Sequence of chain 1.A:
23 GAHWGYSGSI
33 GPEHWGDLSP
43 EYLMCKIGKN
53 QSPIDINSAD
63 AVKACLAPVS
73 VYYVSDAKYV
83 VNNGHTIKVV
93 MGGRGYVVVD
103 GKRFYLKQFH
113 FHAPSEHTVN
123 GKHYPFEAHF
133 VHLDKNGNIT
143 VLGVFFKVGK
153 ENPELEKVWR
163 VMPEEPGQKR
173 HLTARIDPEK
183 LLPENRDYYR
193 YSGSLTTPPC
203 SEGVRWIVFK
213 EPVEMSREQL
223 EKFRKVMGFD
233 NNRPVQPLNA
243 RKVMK

Binding-site contacts:
Ligand atom C1 contacts residue THR198 of chain 1.A at 4.3 Å.
Ligand atom O2 contacts residue VAL143 of chain 1.A at 3.9 Å.
Ligand atom O1 contacts residue LEU197 of chain 1.A at 3.4 Å.
Ligand atom C2 contacts residue THR199 of chain 1.A at 3.8 Å.
Ligand atom O2 contacts residue ZN1 of chain 1.G at 3.0 Å.
Ligand atom N1 contacts residue GLU118 of chain 1.A at 3.8 Å.
Ligand atom O3 contacts residue GLN110 of chain 1.A at 3.0 Å (h-bond).
Ligand atom C1 contacts residue ZN1 of chain 1.G at 4.2 Å.
Ligand atom N2 contacts residue THR199 of chain 1.A at 2.7 Å (h-bond).
Ligand atom N1 contacts residue HIS112 of chain 1.A at 3.4 Å (h-bond).
Ligand atom C1 contacts residue THR199 of chain 1.A at 4.3 Å.
Ligand atom S2 contacts residue LEU197 of chain 1.A at 4.1 Å.
Ligand atom N2 contacts residue LEU197 of chain 1.A at 4.0 Å.
Ligand atom O1 contacts residue ZN1 of chain 1.G at 4.2 Å.
Ligand atom C2 contacts residue LEU197 of chain 1.A at 4.2 Å (hydrophobic).
Ligand atom N3 contacts residue THR198 of chain 1.A at 3.7 Å.
Ligand atom S2 contacts residue VAL133 of chain 1.A at 3.9 Å.
Ligand atom C1 contacts residue HIS112 of chain 1.A at 4.2 Å.
Ligand atom O2 contacts residue HIS131 of chain 1.A at 3.5 Å (h-bond).
Ligand atom C3 contacts residue GLN110 of chain 1.A at 3.9 Å.
Ligand atom S1 contacts residue HIS131 of chain 1.A at 4.0 Å.
Ligand atom N1 contacts residue HIS114 of chain 1.A at 3.5 Å (h-bond).
Ligand atom O1 contacts residue THR198 of chain 1.A at 2.9 Å (h-bond).
Ligand atom N4 contacts residue THR199 of chain 1.A at 4.3 Å.
Ligand atom S1 contacts residue ZN1 of chain 1.G at 3.1 Å.
Ligand atom O3 contacts residue VAL133 of chain 1.A at 4.2 Å.
Ligand atom S2 contacts residue HIS112 of chain 1.A at 3.9 Å.
Ligand atom N1 contacts residue THR198 of chain 1.A at 2.7 Å (h-bond).
Ligand atom S1 contacts residue THR198 of chain 1.A at 3.7 Å.
Ligand atom S1 contacts residue HIS112 of chain 1.A at 3.9 Å.
Ligand atom N3 contacts residue THR199 of chain 1.A at 3.1 Å (h-bond).
Ligand atom O2 contacts residue TRP208 of chain 1.A at 4.2 Å.
Ligand atom O2 contacts residue VAL133 of chain 1.A at 3.7 Å.
Ligand atom O1 contacts residue TRP208 of chain 1.A at 3.6 Å.
Ligand atom C1 contacts residue LEU197 of chain 1.A at 3.9 Å (hydrophobic).
Ligand atom O2 contacts residue HIS112 of chain 1.A at 3.2 Å.
Ligand atom N1 contacts residue HIS131 of chain 1.A at 3.4 Å (h-bond).
Ligand atom N3 contacts residue LEU197 of chain 1.A at 3.8 Å.
Ligand atom N1 contacts residue ZN1 of chain 1.G at 2.0 Å.
Ligand atom S2 contacts residue GLN110 of chain 1.A at 4.1 Å.

This protein binds this small molecule.
Small molecule (SMILES): CC(=O)Nc1nnc(S(N)(=O)=O)s1